The small molecule below binds the protein below.
Small molecule (SMILES): OC[C@H]1O[C@H](O[C@H]2[C@H](O)[C@@H](O)[C@@H](O)O[C@@H]2CO)[C@H](O)[C@@H](O)[C@@H]1O

Sequence of chain 1.A:
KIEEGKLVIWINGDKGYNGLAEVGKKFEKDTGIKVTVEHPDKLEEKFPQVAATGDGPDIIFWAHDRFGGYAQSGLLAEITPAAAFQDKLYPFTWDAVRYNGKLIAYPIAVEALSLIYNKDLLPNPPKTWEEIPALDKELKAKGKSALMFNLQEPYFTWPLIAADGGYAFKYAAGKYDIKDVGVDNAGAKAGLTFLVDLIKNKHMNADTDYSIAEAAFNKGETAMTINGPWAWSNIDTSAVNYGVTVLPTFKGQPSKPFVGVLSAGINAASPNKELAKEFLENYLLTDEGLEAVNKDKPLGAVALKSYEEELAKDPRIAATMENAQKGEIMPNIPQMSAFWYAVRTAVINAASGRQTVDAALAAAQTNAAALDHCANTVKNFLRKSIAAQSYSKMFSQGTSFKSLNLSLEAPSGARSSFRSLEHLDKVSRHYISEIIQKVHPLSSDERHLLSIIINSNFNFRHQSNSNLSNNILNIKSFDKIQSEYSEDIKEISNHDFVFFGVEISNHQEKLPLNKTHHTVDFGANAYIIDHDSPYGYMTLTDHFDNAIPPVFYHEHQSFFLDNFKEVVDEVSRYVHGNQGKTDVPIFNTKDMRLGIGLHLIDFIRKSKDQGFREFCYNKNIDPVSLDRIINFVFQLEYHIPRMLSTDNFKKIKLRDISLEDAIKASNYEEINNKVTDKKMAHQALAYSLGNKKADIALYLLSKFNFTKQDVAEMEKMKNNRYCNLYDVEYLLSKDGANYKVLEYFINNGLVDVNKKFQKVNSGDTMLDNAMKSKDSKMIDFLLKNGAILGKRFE

Binding-site contacts:
Ligand atom C2 contacts residue LYS18 of chain 1.A at 3.8 Å.
Ligand atom O6 contacts residue PRO157 of chain 1.A at 3.3 Å.
Ligand atom C1 contacts residue TRP233 of chain 1.A at 3.7 Å (hydrophobic).
Ligand atom C6 contacts residue GLU156 of chain 1.A at 3.3 Å.
Ligand atom O6 contacts residue GLU156 of chain 1.A at 2.6 Å (salt-bridge).
Ligand atom O4 contacts residue ARG69 of chain 1.A at 2.8 Å (salt-bridge).
Ligand atom O6 contacts residue PHE159 of chain 1.A at 3.7 Å.
Ligand atom C3 contacts residue ASP68 of chain 1.A at 3.6 Å.
Ligand atom C3 contacts residue TRP65 of chain 1.A at 3.6 Å (hydrophobic).
Ligand atom O2 contacts residue GLU114 of chain 1.A at 2.8 Å (salt-bridge).
Ligand atom C6 contacts residue TYR158 of chain 1.A at 3.8 Å (hydrophobic).
Ligand atom C2 contacts residue TRP233 of chain 1.A at 3.9 Å (hydrophobic).
Ligand atom O3 contacts residue TRP65 of chain 1.A at 3.3 Å (h-bond).
Ligand atom C4 contacts residue TYR158 of chain 1.A at 4.0 Å (hydrophobic).
Ligand atom O1 contacts residue ASP17 of chain 1.A at 2.8 Å (salt-bridge).
Ligand atom O2 contacts residue TRP65 of chain 1.A at 3.3 Å (h-bond).
Ligand atom O3 contacts residue ARG69 of chain 1.A at 2.8 Å (salt-bridge).
Ligand atom O3 contacts residue ASP68 of chain 1.A at 2.6 Å (salt-bridge).
Ligand atom C6 contacts residue PHE159 of chain 1.A at 3.8 Å (hydrophobic).
Ligand atom O3 contacts residue GLU114 of chain 1.A at 3.7 Å.
Ligand atom O2 contacts residue LYS18 of chain 1.A at 2.8 Å (salt-bridge).
Ligand atom O2 contacts residue ALA66 of chain 1.A at 3.3 Å.
Ligand atom O6 contacts residue TYR158 of chain 1.A at 3.0 Å (h-bond).
Ligand atom C6 contacts residue PRO157 of chain 1.A at 3.8 Å (hydrophobic).
Ligand atom C2 contacts residue ASP68 of chain 1.A at 3.4 Å.
Ligand atom C1 contacts residue LYS18 of chain 1.A at 3.7 Å.
Ligand atom C1 contacts residue ASP17 of chain 1.A at 3.5 Å.
Ligand atom C4 contacts residue TRP343 of chain 1.A at 3.6 Å (hydrophobic).
Ligand atom O3 contacts residue TRP343 of chain 1.A at 3.9 Å.
Ligand atom C6 contacts residue TRP343 of chain 1.A at 3.6 Å (hydrophobic).
Ligand atom O3 contacts residue ALA66 of chain 1.A at 3.4 Å.
Ligand atom O1 contacts residue ASN15 of chain 1.A at 3.6 Å (h-bond).
Ligand atom C2 contacts residue GLU114 of chain 1.A at 3.4 Å.
Ligand atom O1 contacts residue LYS18 of chain 1.A at 3.6 Å (salt-bridge).
Ligand atom O2 contacts residue MET333 of chain 1.A at 3.8 Å.
Ligand atom C1 contacts residue TYR158 of chain 1.A at 3.5 Å (hydrophobic).
Ligand atom O5 contacts residue TYR158 of chain 1.A at 3.2 Å.
Ligand atom O4 contacts residue TRP343 of chain 1.A at 3.9 Å.
Ligand atom O2 contacts residue ASP68 of chain 1.A at 2.6 Å (salt-bridge).
Ligand atom C4 contacts residue ARG69 of chain 1.A at 3.8 Å.